This small molecule binds to this protein.
Small molecule (SMILES): C=C(C)[C@H]1CC[C@@]2(C)CCC[C@@H](C)[NH+]2C1

Sequence of chain 1.B:
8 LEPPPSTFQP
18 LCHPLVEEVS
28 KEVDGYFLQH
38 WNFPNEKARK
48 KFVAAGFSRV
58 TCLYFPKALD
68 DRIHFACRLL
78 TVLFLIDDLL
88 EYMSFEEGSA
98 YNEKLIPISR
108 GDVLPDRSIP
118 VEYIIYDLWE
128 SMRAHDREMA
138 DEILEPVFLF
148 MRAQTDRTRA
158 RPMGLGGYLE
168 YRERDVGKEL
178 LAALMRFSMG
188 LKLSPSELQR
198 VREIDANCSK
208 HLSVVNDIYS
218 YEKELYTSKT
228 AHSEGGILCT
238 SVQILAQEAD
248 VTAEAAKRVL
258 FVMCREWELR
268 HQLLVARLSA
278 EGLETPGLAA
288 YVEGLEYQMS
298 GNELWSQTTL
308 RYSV

Binding-site contacts:
Ligand atom CAH contacts residue PHE81 of chain 1.B at 3.5 Å (hydrophobic).
Ligand atom CAC contacts residue LEU177 of chain 1.B at 3.8 Å (hydrophobic).
Ligand atom CAF contacts residue LEU77 of chain 1.B at 3.8 Å (hydrophobic).
Ligand atom CAL contacts residue POP1 of chain 1.J at 3.9 Å.
Ligand atom CAD contacts residue ASP84 of chain 1.B at 3.7 Å.
Ligand atom CAK contacts residue TYR61 of chain 1.B at 3.8 Å (hydrophobic).
Ligand atom CAG contacts residue PHE81 of chain 1.B at 3.6 Å (hydrophobic).
Ligand atom CAE contacts residue LEU77 of chain 1.B at 3.6 Å (hydrophobic).
Ligand atom CAO contacts residue POP1 of chain 1.J at 4.5 Å.
Ligand atom CAC contacts residue GLY174 of chain 1.B at 3.7 Å.
Ligand atom CAK contacts residue ASN299 of chain 1.B at 4.5 Å.
Ligand atom CAA contacts residue VAL173 of chain 1.B at 3.5 Å (hydrophobic).
Ligand atom CAH contacts residue LEU77 of chain 1.B at 4.3 Å (hydrophobic).
Ligand atom NAN contacts residue PHE147 of chain 1.B at 4.3 Å.
Ligand atom CAD contacts residue LEU80 of chain 1.B at 3.8 Å (hydrophobic).
Ligand atom CAM contacts residue PHE147 of chain 1.B at 3.7 Å (hydrophobic).
Ligand atom CAD contacts residue PHE147 of chain 1.B at 3.9 Å (hydrophobic).
Ligand atom CAC contacts residue VAL173 of chain 1.B at 3.2 Å (hydrophobic).
Ligand atom CAC contacts residue PHE147 of chain 1.B at 3.6 Å (hydrophobic).
Ligand atom CAA contacts residue TYR61 of chain 1.B at 3.5 Å (hydrophobic).
Ligand atom CAI contacts residue POP1 of chain 1.J at 3.2 Å.
Ligand atom CAI contacts residue PHE81 of chain 1.B at 3.6 Å (hydrophobic).
Ligand atom CAE contacts residue PHE81 of chain 1.B at 3.9 Å (hydrophobic).
Ligand atom NAN contacts residue POP1 of chain 1.J at 4.4 Å.
Ligand atom CAM contacts residue VAL173 of chain 1.B at 4.3 Å (hydrophobic).
Ligand atom CAJ contacts residue VAL173 of chain 1.B at 3.7 Å (hydrophobic).
Ligand atom CAG contacts residue ASN213 of chain 1.B at 4.3 Å.
Ligand atom CAA contacts residue ASN213 of chain 1.B at 4.2 Å.
Ligand atom CAB contacts residue PHE81 of chain 1.B at 4.4 Å (hydrophobic).
Ligand atom CAO contacts residue PHE81 of chain 1.B at 4.2 Å (hydrophobic).
Ligand atom CAB contacts residue ASN299 of chain 1.B at 4.0 Å.
Ligand atom CAK contacts residue ASN213 of chain 1.B at 4.4 Å.
Ligand atom CAG contacts residue POP1 of chain 1.J at 3.5 Å.
Ligand atom CAL contacts residue VAL173 of chain 1.B at 4.2 Å (hydrophobic).
Ligand atom CAB contacts residue TYR61 of chain 1.B at 3.3 Å (hydrophobic).
Ligand atom CAE contacts residue LEU80 of chain 1.B at 3.5 Å (hydrophobic).
Ligand atom CAK contacts residue VAL173 of chain 1.B at 4.5 Å (hydrophobic).
Ligand atom CAA contacts residue ASN299 of chain 1.B at 4.0 Å.
Ligand atom CAF contacts residue LEU80 of chain 1.B at 4.1 Å (hydrophobic).
Ligand atom NAN contacts residue VAL173 of chain 1.B at 4.2 Å.